Sequence of chain 1.D:
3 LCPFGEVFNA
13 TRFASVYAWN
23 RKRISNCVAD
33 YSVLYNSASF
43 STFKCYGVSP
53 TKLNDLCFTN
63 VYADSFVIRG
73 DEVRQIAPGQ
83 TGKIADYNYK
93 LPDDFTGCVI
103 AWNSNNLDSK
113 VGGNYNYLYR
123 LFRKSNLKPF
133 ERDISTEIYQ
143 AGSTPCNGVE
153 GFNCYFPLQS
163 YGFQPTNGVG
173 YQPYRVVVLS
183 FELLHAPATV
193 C

Binding-site contacts:
Ligand atom O5 contacts residue ASN11 of chain 1.D at 2.4 Å (h-bond).
Ligand atom C4 contacts residue ASN11 of chain 1.D at 4.2 Å.
Ligand atom C8 contacts residue PHE10 of chain 1.D at 3.9 Å (hydrophobic).
Ligand atom O7 contacts residue ASN11 of chain 1.D at 3.7 Å.
Ligand atom O7 contacts residue PHE10 of chain 1.D at 4.5 Å.
Ligand atom C1 contacts residue ASN11 of chain 1.D at 1.4 Å.
Ligand atom N2 contacts residue GLY7 of chain 1.D at 4.1 Å.
Ligand atom C3 contacts residue ASN11 of chain 1.D at 3.8 Å.
Ligand atom C7 contacts residue GLY7 of chain 1.D at 4.3 Å.
Ligand atom C5 contacts residue ASN11 of chain 1.D at 3.7 Å.
Ligand atom C7 contacts residue PHE10 of chain 1.D at 4.4 Å (hydrophobic).
Ligand atom C2 contacts residue ASN11 of chain 1.D at 2.4 Å.
Ligand atom C7 contacts residue ASN11 of chain 1.D at 3.5 Å.
Ligand atom N2 contacts residue ASN11 of chain 1.D at 2.8 Å (h-bond).
Ligand atom C8 contacts residue PHE6 of chain 1.D at 4.5 Å (hydrophobic).
Ligand atom C8 contacts residue GLY7 of chain 1.D at 3.5 Å.

This small molecule binds to this protein.
Small molecule (SMILES): CC(=O)N[C@@H]1[C@@H](O)[C@H](O)[C@@H](CO)O[C@H]1O